A small-molecule ligand and the protein it binds are described below.
Small molecule (SMILES): C[N+](C)(C)[C@@H](Cc1c[nH]c(S(=O)C[C@H](NC(=O)CC[C@H]([NH3+])C(=O)O)C(=O)O)n1)C(=O)O

Sequence of chain 1.E:
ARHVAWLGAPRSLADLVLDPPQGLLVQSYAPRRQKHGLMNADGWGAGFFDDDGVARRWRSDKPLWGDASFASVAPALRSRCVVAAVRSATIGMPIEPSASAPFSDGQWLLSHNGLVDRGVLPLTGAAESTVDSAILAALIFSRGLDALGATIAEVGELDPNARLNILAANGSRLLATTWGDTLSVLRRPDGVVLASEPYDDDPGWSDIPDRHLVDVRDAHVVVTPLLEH

Binding-site contacts:
Ligand atom CA contacts residue ASP132 of chain 1.E at 3.6 Å.
Ligand atom NAR contacts residue SER88 of chain 1.E at 2.8 Å (h-bond).
Ligand atom OAK contacts residue GLY114 of chain 1.E at 3.3 Å (h-bond).
Ligand atom OAH contacts residue SER88 of chain 1.E at 2.8 Å (h-bond).
Ligand atom CAQ contacts residue SER88 of chain 1.E at 3.3 Å.
Ligand atom OXT contacts residue ALA89 of chain 1.E at 3.5 Å.
Ligand atom CAZ contacts residue SER88 of chain 1.E at 3.6 Å.
Ligand atom OAG contacts residue ARG163 of chain 1.E at 2.5 Å (salt-bridge).
Ligand atom N contacts residue SER133 of chain 1.E at 3.0 Å (h-bond).
Ligand atom CAN contacts residue ASP132 of chain 1.E at 3.6 Å.
Ligand atom OAI contacts residue SER88 of chain 1.E at 3.0 Å.
Ligand atom SBD contacts residue HIS36 of chain 1.E at 3.2 Å (h-bond).
Ligand atom CAN contacts residue MET93 of chain 1.E at 3.3 Å (hydrophobic).
Ligand atom O contacts residue SER133 of chain 1.E at 3.4 Å (h-bond).
Ligand atom OXT contacts residue VAL131 of chain 1.E at 3.5 Å.
Ligand atom OAH contacts residue LEU38 of chain 1.E at 3.1 Å (h-bond).
Ligand atom CB contacts residue MET93 of chain 1.E at 3.0 Å (hydrophobic).
Ligand atom OXT contacts residue ARG87 of chain 1.E at 2.8 Å (salt-bridge).
Ligand atom CAZ contacts residue GLY37 of chain 1.E at 3.4 Å.
Ligand atom OAH contacts residue MET39 of chain 1.E at 3.1 Å (h-bond).
Ligand atom CAB contacts residue ALA89 of chain 1.E at 3.3 Å (hydrophobic).
Ligand atom O contacts residue ARG87 of chain 1.E at 3.6 Å (salt-bridge).
Ligand atom N contacts residue GLY114 of chain 1.E at 3.0 Å (h-bond).
Ligand atom N contacts residue ASP132 of chain 1.E at 2.8 Å (salt-bridge).
Ligand atom CAX contacts residue LEU38 of chain 1.E at 3.4 Å (hydrophobic).
Ligand atom OAI contacts residue GLN34 of chain 1.E at 3.5 Å (h-bond).
Ligand atom CAX contacts residue SER88 of chain 1.E at 3.6 Å.
Ligand atom OAE contacts residue THR90 of chain 1.E at 3.1 Å (h-bond).
Ligand atom OAI contacts residue HIS36 of chain 1.E at 2.8 Å (h-bond).
Ligand atom OAE contacts residue ALA89 of chain 1.E at 3.6 Å.
Ligand atom CAB contacts residue TRP65 of chain 1.K at 3.2 Å (hydrophobic).
Ligand atom OAL contacts residue LEU38 of chain 1.E at 2.9 Å (h-bond).
Ligand atom CB contacts residue ASP132 of chain 1.E at 3.4 Å.
Ligand atom CAW contacts residue GLY114 of chain 1.E at 3.4 Å.
Ligand atom OAL contacts residue GLY37 of chain 1.E at 3.6 Å.
Ligand atom NAS contacts residue GLY114 of chain 1.E at 3.0 Å (h-bond).
Ligand atom OAI contacts residue ALA1 of chain 1.E at 3.3 Å (h-bond).
Ligand atom OAH contacts residue GLY37 of chain 1.E at 3.5 Å.
Ligand atom CAP contacts residue ALA89 of chain 1.E at 3.5 Å (hydrophobic).
Ligand atom C contacts residue ARG87 of chain 1.E at 3.5 Å.

Sequence of chain 1.K:
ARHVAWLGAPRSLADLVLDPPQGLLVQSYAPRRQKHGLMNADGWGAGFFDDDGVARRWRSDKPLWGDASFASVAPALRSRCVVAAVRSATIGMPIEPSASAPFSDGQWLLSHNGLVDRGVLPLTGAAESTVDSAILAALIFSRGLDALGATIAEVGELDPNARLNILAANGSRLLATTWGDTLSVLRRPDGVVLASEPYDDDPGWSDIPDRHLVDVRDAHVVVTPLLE